Binding-site contacts:
Ligand atom O20 contacts residue ACV1 of chain 1.D at 0.7 Å (h-bond).
Ligand atom C7 contacts residue ACV1 of chain 1.D at 0.4 Å.
Ligand atom O43 contacts residue TYR189 of chain 1.A at 2.5 Å (h-bond).
Ligand atom C10 contacts residue ACV1 of chain 1.D at 0.4 Å.
Ligand atom C31 contacts residue TYR189 of chain 1.A at 3.5 Å (hydrophobic).
Ligand atom N29 contacts residue ACV1 of chain 1.D at 0.8 Å (h-bond).
Ligand atom C16 contacts residue ACV1 of chain 1.D at 1.1 Å.
Ligand atom O42 contacts residue SER281 of chain 1.A at 2.7 Å (h-bond).
Ligand atom O18 contacts residue ACV1 of chain 1.D at 2.0 Å (h-bond).
Ligand atom C37 contacts residue VAL272 of chain 1.A at 3.5 Å (hydrophobic).
Ligand atom O19 contacts residue SER183 of chain 1.A at 2.6 Å (h-bond).
Ligand atom C16 contacts residue PHE211 of chain 1.A at 3.6 Å (hydrophobic).
Ligand atom C2 contacts residue ACV1 of chain 1.D at 0.4 Å.
Ligand atom C3 contacts residue ACV1 of chain 1.D at 0.5 Å.
Ligand atom N14 contacts residue ACV1 of chain 1.D at 0.5 Å (h-bond).
Ligand atom C30 contacts residue ACV1 of chain 1.D at 0.9 Å.
Ligand atom O20 contacts residue ARG87 of chain 1.A at 2.9 Å (salt-bridge).
Ligand atom N11 contacts residue ACV1 of chain 1.D at 0.2 Å (h-bond).
Ligand atom C1 contacts residue ACV1 of chain 1.D at 0.5 Å.
Ligand atom O19 contacts residue ARG87 of chain 1.A at 2.9 Å (salt-bridge).
Ligand atom O42 contacts residue ACV1 of chain 1.D at 0.7 Å (h-bond).
Ligand atom C32 contacts residue ACV1 of chain 1.D at 0.9 Å.
Ligand atom O18 contacts residue ILE187 of chain 1.A at 3.3 Å.
Ligand atom C4 contacts residue ACV1 of chain 1.D at 0.5 Å.
Ligand atom O15 contacts residue ACV1 of chain 1.D at 0.7 Å (h-bond).
Ligand atom C31 contacts residue ILE187 of chain 1.A at 3.6 Å (hydrophobic).
Ligand atom C12 contacts residue ACV1 of chain 1.D at 0.5 Å.
Ligand atom O43 contacts residue ACV1 of chain 1.D at 0.6 Å (h-bond).
Ligand atom C33 contacts residue ACV1 of chain 1.D at 0.9 Å.
Ligand atom C13 contacts residue ACV1 of chain 1.D at 1.3 Å.
Ligand atom C12 contacts residue PHE211 of chain 1.A at 3.6 Å (hydrophobic).
Ligand atom C1 contacts residue ARG87 of chain 1.A at 3.6 Å.
Ligand atom C30 contacts residue ILE187 of chain 1.A at 3.5 Å (hydrophobic).
Ligand atom C37 contacts residue ACV1 of chain 1.D at 1.0 Å.
Ligand atom O19 contacts residue ACV1 of chain 1.D at 0.4 Å (h-bond).
Ligand atom S17 contacts residue ACV1 of chain 1.D at 1.8 Å (h-bond).
Ligand atom C31 contacts residue ACV1 of chain 1.D at 0.7 Å.
Ligand atom S17 contacts residue FE21 of chain 1.E at 2.9 Å.
Ligand atom N14 contacts residue TYR91 of chain 1.A at 3.1 Å (h-bond).
Ligand atom C1 contacts residue SER183 of chain 1.A at 3.5 Å.

Sequence of chain 1.A:
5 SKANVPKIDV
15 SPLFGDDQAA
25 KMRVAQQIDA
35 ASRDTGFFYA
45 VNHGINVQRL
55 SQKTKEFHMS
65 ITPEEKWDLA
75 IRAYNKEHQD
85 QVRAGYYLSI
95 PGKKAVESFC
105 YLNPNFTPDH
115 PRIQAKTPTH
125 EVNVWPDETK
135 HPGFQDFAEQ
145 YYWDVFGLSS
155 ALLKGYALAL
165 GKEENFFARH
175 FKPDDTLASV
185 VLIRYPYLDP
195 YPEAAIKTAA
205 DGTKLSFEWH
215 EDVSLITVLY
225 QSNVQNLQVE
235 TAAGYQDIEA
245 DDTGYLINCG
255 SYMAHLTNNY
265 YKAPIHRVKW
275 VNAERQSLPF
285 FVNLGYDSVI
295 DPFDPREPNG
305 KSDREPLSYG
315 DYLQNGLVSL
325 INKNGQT

The small molecule below binds the protein below.
Small molecule (SMILES): CC1(C)S[C@@H]2[C@H](NC(=O)CCC[C@H](N)C(=O)O)C(=O)N2[C@H]1C(=O)O